A small-molecule ligand and the protein it binds are described below.
Small molecule (SMILES): OC[C@H]1O[C@H](O)[C@H](F)[C@@H](O)[C@H]1O

Binding-site contacts:
Ligand atom C3 contacts residue HIS150 of chain 2.A at 3.6 Å.
Ligand atom F2 contacts residue GLU387 of chain 2.A at 2.8 Å.
Ligand atom C1 contacts residue GLU206 of chain 2.A at 3.4 Å.
Ligand atom C4 contacts residue GLU432 of chain 2.A at 3.5 Å.
Ligand atom O5 contacts residue TYR322 of chain 2.A at 2.9 Å (h-bond).
Ligand atom F2 contacts residue HIS150 of chain 2.A at 3.2 Å.
Ligand atom O6 contacts residue TRP361 of chain 2.A at 3.4 Å.
Ligand atom C6 contacts residue PHE441 of chain 2.A at 3.5 Å (hydrophobic).
Ligand atom C2 contacts residue HIS150 of chain 2.A at 4.0 Å.
Ligand atom C6 contacts residue TRP425 of chain 2.A at 3.5 Å (hydrophobic).
Ligand atom C3 contacts residue GLN18 of chain 2.A at 3.5 Å.
Ligand atom C1 contacts residue TYR322 of chain 2.A at 3.4 Å (hydrophobic).
Ligand atom C1 contacts residue GLU387 of chain 2.A at 1.4 Å.
Ligand atom C3 contacts residue TRP425 of chain 2.A at 3.7 Å (hydrophobic).
Ligand atom O4 contacts residue GLU432 of chain 2.A at 2.8 Å (salt-bridge).
Ligand atom C4 contacts residue TRP433 of chain 2.A at 3.8 Å (hydrophobic).
Ligand atom O4 contacts residue TRP433 of chain 2.A at 3.1 Å (h-bond).
Ligand atom F2 contacts residue TRP151 of chain 2.A at 3.9 Å.
Ligand atom O6 contacts residue GLU432 of chain 2.A at 2.9 Å (salt-bridge).
Ligand atom C6 contacts residue GLU432 of chain 2.A at 3.4 Å.
Ligand atom C5 contacts residue TRP425 of chain 2.A at 3.5 Å (hydrophobic).
Ligand atom C6 contacts residue TYR322 of chain 2.A at 3.2 Å (hydrophobic).
Ligand atom O3 contacts residue TRP433 of chain 2.A at 3.0 Å (h-bond).
Ligand atom O3 contacts residue HIS150 of chain 2.A at 2.7 Å (h-bond).
Ligand atom C5 contacts residue GLU387 of chain 2.A at 2.8 Å.
Ligand atom C5 contacts residue TYR322 of chain 2.A at 3.0 Å (hydrophobic).
Ligand atom O6 contacts residue TYR322 of chain 2.A at 3.9 Å.
Ligand atom C2 contacts residue GLU387 of chain 2.A at 2.4 Å.
Ligand atom O3 contacts residue TRP425 of chain 2.A at 3.9 Å.
Ligand atom O3 contacts residue GLN18 of chain 2.A at 2.5 Å (h-bond).
Ligand atom C3 contacts residue GLU387 of chain 2.A at 2.9 Å.
Ligand atom C4 contacts residue GLU387 of chain 2.A at 3.4 Å.
Ligand atom O6 contacts residue PHE441 of chain 2.A at 3.5 Å.
Ligand atom C4 contacts residue GLN18 of chain 2.A at 3.8 Å.
Ligand atom C4 contacts residue TRP425 of chain 2.A at 3.6 Å (hydrophobic).
Ligand atom C3 contacts residue TRP433 of chain 2.A at 4.0 Å (hydrophobic).
Ligand atom F2 contacts residue GLU206 of chain 2.A at 3.3 Å.
Ligand atom F2 contacts residue ASN205 of chain 2.A at 2.9 Å.
Ligand atom C2 contacts residue GLU206 of chain 2.A at 3.5 Å.
Ligand atom O5 contacts residue GLU387 of chain 2.A at 2.3 Å (salt-bridge).

Sequence of chain 2.A:
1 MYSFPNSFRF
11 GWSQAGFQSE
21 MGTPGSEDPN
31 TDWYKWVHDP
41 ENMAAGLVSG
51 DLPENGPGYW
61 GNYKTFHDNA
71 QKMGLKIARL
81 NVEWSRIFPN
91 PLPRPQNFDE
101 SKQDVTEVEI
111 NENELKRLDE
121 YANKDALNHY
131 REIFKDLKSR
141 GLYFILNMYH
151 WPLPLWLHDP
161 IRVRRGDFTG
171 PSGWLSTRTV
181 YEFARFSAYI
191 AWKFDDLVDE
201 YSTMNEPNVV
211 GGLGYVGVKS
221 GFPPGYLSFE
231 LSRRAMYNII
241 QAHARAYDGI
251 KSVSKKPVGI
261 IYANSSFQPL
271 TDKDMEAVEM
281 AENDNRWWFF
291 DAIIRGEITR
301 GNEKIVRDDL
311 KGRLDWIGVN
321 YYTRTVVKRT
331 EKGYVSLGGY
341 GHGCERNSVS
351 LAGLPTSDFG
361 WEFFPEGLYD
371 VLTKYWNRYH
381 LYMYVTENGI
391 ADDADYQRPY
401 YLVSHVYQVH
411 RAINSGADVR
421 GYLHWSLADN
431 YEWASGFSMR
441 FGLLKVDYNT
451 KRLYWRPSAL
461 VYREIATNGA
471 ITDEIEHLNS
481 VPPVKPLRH